Sequence of chain 2.A:
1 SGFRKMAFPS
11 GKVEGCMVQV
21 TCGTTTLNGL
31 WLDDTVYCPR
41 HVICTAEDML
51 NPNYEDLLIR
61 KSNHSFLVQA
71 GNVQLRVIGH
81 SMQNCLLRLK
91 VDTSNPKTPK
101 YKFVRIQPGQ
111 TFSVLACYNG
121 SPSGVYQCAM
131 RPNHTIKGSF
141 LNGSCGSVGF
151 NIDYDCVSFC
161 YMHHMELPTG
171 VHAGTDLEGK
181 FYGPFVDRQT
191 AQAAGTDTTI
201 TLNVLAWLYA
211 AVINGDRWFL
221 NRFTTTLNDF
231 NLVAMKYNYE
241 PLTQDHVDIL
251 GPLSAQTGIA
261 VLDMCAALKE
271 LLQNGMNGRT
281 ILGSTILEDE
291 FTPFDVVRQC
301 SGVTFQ

Binding-site contacts:
Ligand atom O66 contacts residue HIS172 of chain 1.A at 3.3 Å.
Ligand atom C11 contacts residue ARG188 of chain 1.A at 3.4 Å.
Ligand atom C11 contacts residue GLN189 of chain 1.A at 3.4 Å.
Ligand atom C6 contacts residue GLU166 of chain 1.A at 3.6 Å.
Ligand atom O66 contacts residue GLU166 of chain 1.A at 3.5 Å.
Ligand atom C82 contacts residue CYS145 of chain 1.A at 2.9 Å (hydrophobic).
Ligand atom C7 contacts residue ASP187 of chain 1.A at 3.6 Å.
Ligand atom N49 contacts residue HIS164 of chain 1.A at 3.1 Å (h-bond).
Ligand atom C53 contacts residue MET165 of chain 1.A at 3.7 Å (hydrophobic).
Ligand atom N69 contacts residue PHE140 of chain 1.A at 3.3 Å (h-bond).
Ligand atom C9 contacts residue ARG188 of chain 1.A at 3.0 Å.
Ligand atom C37 contacts residue HIS164 of chain 1.A at 3.5 Å.
Ligand atom C65 contacts residue HIS163 of chain 1.A at 3.7 Å.
Ligand atom C7 contacts residue MET165 of chain 1.A at 3.6 Å (hydrophobic).
Ligand atom C11 contacts residue MET49 of chain 1.A at 3.5 Å (hydrophobic).
Ligand atom C53 contacts residue HIS164 of chain 1.A at 3.6 Å.
Ligand atom O66 contacts residue PHE140 of chain 1.A at 3.4 Å.
Ligand atom C51 contacts residue MET49 of chain 1.A at 3.5 Å (hydrophobic).
Ligand atom C59 contacts residue CYS145 of chain 1.A at 3.2 Å (hydrophobic).
Ligand atom C1 contacts residue GLU166 of chain 1.A at 3.3 Å.
Ligand atom C59 contacts residue HIS163 of chain 1.A at 3.7 Å.
Ligand atom O88 contacts residue ASN142 of chain 1.A at 3.4 Å.
Ligand atom C57 contacts residue CYS145 of chain 1.A at 2.8 Å (hydrophobic).
Ligand atom N49 contacts residue CYS145 of chain 1.A at 3.0 Å (h-bond).
Ligand atom N69 contacts residue GLU166 of chain 1.A at 3.1 Å (salt-bridge).
Ligand atom O66 contacts residue HIS163 of chain 1.A at 2.7 Å (h-bond).
Ligand atom C9 contacts residue ASP187 of chain 1.A at 3.7 Å.
Ligand atom C71 contacts residue ASN142 of chain 1.A at 3.5 Å.
Ligand atom C73 contacts residue ASN142 of chain 1.A at 3.3 Å.
Ligand atom C55 contacts residue MET49 of chain 1.A at 3.4 Å (hydrophobic).
Ligand atom C53 contacts residue MET49 of chain 1.A at 3.6 Å (hydrophobic).
Ligand atom O35 contacts residue GLU166 of chain 1.A at 2.9 Å (salt-bridge).
Ligand atom C5 contacts residue ASN142 of chain 1.A at 3.4 Å.
Ligand atom C63 contacts residue CYS145 of chain 1.A at 1.8 Å (hydrophobic).
Ligand atom O35 contacts residue MET165 of chain 1.A at 3.5 Å.
Ligand atom C9 contacts residue MET49 of chain 1.A at 3.7 Å (hydrophobic).
Ligand atom O88 contacts residue GLY143 of chain 1.A at 2.8 Å (h-bond).
Ligand atom C55 contacts residue GLN189 of chain 1.A at 3.6 Å.
Ligand atom C59 contacts residue SER144 of chain 1.A at 3.7 Å.
Ligand atom C65 contacts residue GLU166 of chain 1.A at 3.5 Å.

Sequence of chain 1.A:
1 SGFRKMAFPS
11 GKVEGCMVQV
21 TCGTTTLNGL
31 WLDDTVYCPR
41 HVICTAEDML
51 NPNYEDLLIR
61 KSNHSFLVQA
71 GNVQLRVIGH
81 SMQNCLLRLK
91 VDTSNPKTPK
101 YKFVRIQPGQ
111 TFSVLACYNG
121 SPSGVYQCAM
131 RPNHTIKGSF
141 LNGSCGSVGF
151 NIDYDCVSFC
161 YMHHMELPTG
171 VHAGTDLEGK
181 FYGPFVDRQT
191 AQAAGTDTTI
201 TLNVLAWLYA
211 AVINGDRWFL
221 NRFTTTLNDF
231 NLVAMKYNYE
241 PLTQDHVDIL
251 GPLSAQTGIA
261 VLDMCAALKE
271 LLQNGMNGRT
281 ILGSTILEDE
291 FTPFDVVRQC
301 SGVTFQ

A small-molecule ligand and the protein it binds are described below.
Small molecule (SMILES): CCOC(=O)CC[C@H](C[C@@H]1CCNC1=O)NC(=O)[C@H](Cc1ccccc1)NC(=O)OCc1ccccc1